The small molecule below binds the protein below.
Small molecule (SMILES): C[C@H](CCC(=O)NCC(=O)O)[C@H]1CC[C@H]2[C@@H]3[C@H](O)C[C@@H]4C[C@H](O)CC[C@]4(C)[C@H]3C[C@H](O)[C@]12C

Sequence of chain 1.A:
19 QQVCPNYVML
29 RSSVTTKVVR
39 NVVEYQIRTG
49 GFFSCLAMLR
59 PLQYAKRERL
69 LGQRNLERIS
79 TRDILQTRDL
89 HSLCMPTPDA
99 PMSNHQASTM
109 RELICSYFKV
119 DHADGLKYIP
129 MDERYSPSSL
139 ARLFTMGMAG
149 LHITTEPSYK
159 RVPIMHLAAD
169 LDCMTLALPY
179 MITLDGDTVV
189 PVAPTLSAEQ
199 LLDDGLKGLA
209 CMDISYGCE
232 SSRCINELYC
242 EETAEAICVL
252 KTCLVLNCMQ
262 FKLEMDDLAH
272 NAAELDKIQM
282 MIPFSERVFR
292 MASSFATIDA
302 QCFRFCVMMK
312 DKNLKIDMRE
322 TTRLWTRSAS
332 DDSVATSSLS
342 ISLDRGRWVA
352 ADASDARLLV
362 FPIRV

Binding-site contacts:
Ligand atom C18 contacts residue GLU246 of chain 1.A at 4.2 Å.
Ligand atom C5 contacts residue GLY203 of chain 1.A at 4.0 Å.
Ligand atom C19 contacts residue CYS249 of chain 1.A at 4.3 Å (hydrophobic).
Ligand atom C20 contacts residue ALA245 of chain 1.A at 4.0 Å (hydrophobic).
Ligand atom C24 contacts residue ALA245 of chain 1.A at 4.3 Å (hydrophobic).
Ligand atom C8 contacts residue SER114 of chain 1.A at 3.6 Å.
Ligand atom C4 contacts residue GLY203 of chain 1.A at 4.0 Å.
Ligand atom N contacts residue ALA245 of chain 1.A at 3.4 Å.
Ligand atom C2 contacts residue GLU110 of chain 1.A at 3.5 Å.
Ligand atom C22 contacts residue ALA245 of chain 1.A at 4.0 Å (hydrophobic).
Ligand atom C6 contacts residue THR107 of chain 1.A at 3.8 Å.
Ligand atom C6 contacts residue LEU111 of chain 1.A at 3.8 Å (hydrophobic).
Ligand atom C4 contacts residue GLU110 of chain 1.A at 4.2 Å.
Ligand atom C9 contacts residue LEU111 of chain 1.A at 4.1 Å (hydrophobic).
Ligand atom C15 contacts residue GLU246 of chain 1.A at 4.2 Å.
Ligand atom CA contacts residue TYR240 of chain 1.A at 4.3 Å (hydrophobic).
Ligand atom C7 contacts residue GLU110 of chain 1.A at 4.0 Å.
Ligand atom C15 contacts residue SER114 of chain 1.A at 3.8 Å.
Ligand atom O5 contacts residue ALA245 of chain 1.A at 3.6 Å.
Ligand atom C24 contacts residue TYR240 of chain 1.A at 3.6 Å (hydrophobic).
Ligand atom C16 contacts residue GLU246 of chain 1.A at 3.9 Å.
Ligand atom C11 contacts residue LEU204 of chain 1.A at 3.8 Å (hydrophobic).
Ligand atom C22 contacts residue GLU242 of chain 1.A at 4.3 Å.
Ligand atom O2 contacts residue GLU242 of chain 1.A at 3.9 Å.
Ligand atom C1 contacts residue GLU110 of chain 1.A at 3.9 Å.
Ligand atom O4 contacts residue TYR240 of chain 1.A at 4.0 Å.
Ligand atom C23 contacts residue CYS249 of chain 1.A at 4.2 Å (hydrophobic).
Ligand atom N contacts residue GLU242 of chain 1.A at 3.8 Å.
Ligand atom O5 contacts residue GLU242 of chain 1.A at 2.9 Å (salt-bridge).
Ligand atom O4 contacts residue GLU242 of chain 1.A at 3.5 Å (salt-bridge).
Ligand atom C24 contacts residue GLU242 of chain 1.A at 3.1 Å.
Ligand atom O1 contacts residue SER114 of chain 1.A at 4.1 Å.
Ligand atom C contacts residue GLU110 of chain 1.A at 3.8 Å.
Ligand atom CA contacts residue GLU242 of chain 1.A at 3.7 Å.
Ligand atom O5 contacts residue TYR240 of chain 1.A at 3.2 Å (h-bond).
Ligand atom C23 contacts residue LEU111 of chain 1.A at 3.9 Å (hydrophobic).
Ligand atom C7 contacts residue SER114 of chain 1.A at 4.1 Å.
Ligand atom C6 contacts residue LEU204 of chain 1.A at 3.8 Å (hydrophobic).
Ligand atom C11 contacts residue GLY203 of chain 1.A at 3.8 Å.
Ligand atom C20 contacts residue GLU246 of chain 1.A at 3.7 Å.